Sequence of chain 1.A:
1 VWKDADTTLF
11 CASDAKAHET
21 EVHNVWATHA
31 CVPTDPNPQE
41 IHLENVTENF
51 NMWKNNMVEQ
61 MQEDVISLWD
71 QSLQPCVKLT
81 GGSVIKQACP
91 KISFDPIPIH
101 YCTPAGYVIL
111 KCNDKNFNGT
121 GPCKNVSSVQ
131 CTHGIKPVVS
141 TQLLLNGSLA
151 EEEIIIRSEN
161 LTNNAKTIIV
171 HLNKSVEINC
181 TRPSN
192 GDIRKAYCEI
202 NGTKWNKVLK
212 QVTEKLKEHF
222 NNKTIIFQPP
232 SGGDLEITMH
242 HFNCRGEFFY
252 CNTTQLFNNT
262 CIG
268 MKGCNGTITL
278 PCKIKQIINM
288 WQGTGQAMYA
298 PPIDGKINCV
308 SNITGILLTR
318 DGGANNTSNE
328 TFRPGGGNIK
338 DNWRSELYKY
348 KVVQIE

This protein binds this small molecule.
Small molecule (SMILES): CC(=O)N[C@@H]1[C@@H](O)[C@H](O)[C@@H](CO)O[C@H]1O

Binding-site contacts:
Ligand atom O6 contacts residue LYS205 of chain 1.A at 3.3 Å.
Ligand atom C1 contacts residue ASN202 of chain 1.A at 1.4 Å.
Ligand atom C2 contacts residue ASN202 of chain 1.A at 2.5 Å.
Ligand atom C3 contacts residue ASN202 of chain 1.A at 3.8 Å.
Ligand atom C5 contacts residue LYS205 of chain 1.A at 4.1 Å.
Ligand atom C5 contacts residue THR204 of chain 1.A at 4.2 Å.
Ligand atom C1 contacts residue THR204 of chain 1.A at 4.2 Å.
Ligand atom O5 contacts residue ASN202 of chain 1.A at 2.3 Å (h-bond).
Ligand atom C6 contacts residue LYS205 of chain 1.A at 3.7 Å.
Ligand atom C7 contacts residue ASN202 of chain 1.A at 3.8 Å.
Ligand atom O7 contacts residue ASN202 of chain 1.A at 4.2 Å.
Ligand atom C1 contacts residue LYS205 of chain 1.A at 4.2 Å.
Ligand atom N2 contacts residue ASN202 of chain 1.A at 3.0 Å (h-bond).
Ligand atom O5 contacts residue LYS205 of chain 1.A at 3.2 Å.
Ligand atom C4 contacts residue ASN202 of chain 1.A at 4.2 Å.
Ligand atom C5 contacts residue ASN202 of chain 1.A at 3.6 Å.
Ligand atom O5 contacts residue THR204 of chain 1.A at 4.3 Å.
Ligand atom O6 contacts residue THR204 of chain 1.A at 3.8 Å.